A protein and the small-molecule ligand that binds it are described below.
Small molecule (SMILES): O=C(CCC(F)(F)F)N1CCC(c2nc(-c3nccs3)no2)CC1

Binding-site contacts:
Ligand atom N3 contacts residue MET122 of chain 2.A at 3.4 Å (h-bond).
Ligand atom C10 contacts residue TRP123 of chain 2.A at 3.8 Å (hydrophobic).
Ligand atom O contacts residue PHE130 of chain 2.A at 3.8 Å.
Ligand atom C1 contacts residue ASN196 of chain 2.A at 3.4 Å.
Ligand atom C8 contacts residue ASN196 of chain 2.A at 3.2 Å.
Ligand atom N3 contacts residue GLY126 of chain 2.A at 3.3 Å.
Ligand atom N contacts residue PHE130 of chain 2.A at 3.5 Å.
Ligand atom O1 contacts residue TYR168 of chain 2.A at 3.6 Å.
Ligand atom C12 contacts residue MET122 of chain 2.A at 3.1 Å (hydrophobic).
Ligand atom N1 contacts residue TYR168 of chain 2.A at 3.2 Å.
Ligand atom O1 contacts residue THR169 of chain 2.A at 3.3 Å (h-bond).
Ligand atom C7 contacts residue THR169 of chain 2.A at 3.6 Å.
Ligand atom F1 contacts residue GLU200 of chain 2.A at 3.2 Å.
Ligand atom C9 contacts residue THR169 of chain 2.A at 3.8 Å.
Ligand atom F2 contacts residue PHE130 of chain 2.A at 3.5 Å.
Ligand atom C5 contacts residue ILE127 of chain 2.A at 3.8 Å (hydrophobic).
Ligand atom F contacts residue TRP165 of chain 2.A at 3.2 Å.
Ligand atom S contacts residue TYR168 of chain 2.A at 3.7 Å.
Ligand atom C4 contacts residue ASN199 of chain 2.A at 3.8 Å.
Ligand atom N1 contacts residue TRP123 of chain 2.A at 3.8 Å.
Ligand atom O contacts residue ASN199 of chain 2.A at 2.8 Å (h-bond).
Ligand atom C4 contacts residue ILE127 of chain 2.A at 3.8 Å (hydrophobic).
Ligand atom F contacts residue PHE130 of chain 2.A at 3.5 Å.
Ligand atom C3 contacts residue ASN199 of chain 2.A at 3.8 Å.
Ligand atom N1 contacts residue VAL172 of chain 2.A at 3.8 Å.
Ligand atom N contacts residue ASN196 of chain 2.A at 3.3 Å (h-bond).
Ligand atom C6 contacts residue THR169 of chain 2.A at 3.4 Å.
Ligand atom C7 contacts residue PHE130 of chain 2.A at 3.8 Å (hydrophobic).
Ligand atom O1 contacts residue TRP123 of chain 2.A at 3.8 Å.
Ligand atom C8 contacts residue TRP165 of chain 2.A at 3.8 Å (hydrophobic).
Ligand atom C3 contacts residue ASN196 of chain 2.A at 3.2 Å.
Ligand atom C2 contacts residue ASN196 of chain 2.A at 3.1 Å.
Ligand atom F2 contacts residue LEU203 of chain 2.A at 3.6 Å.
Ligand atom C3 contacts residue PHE130 of chain 2.A at 3.5 Å (hydrophobic).
Ligand atom C13 contacts residue MET122 of chain 2.A at 3.4 Å (hydrophobic).
Ligand atom C4 contacts residue TRP227 of chain 2.A at 3.6 Å (hydrophobic).
Ligand atom C5 contacts residue GLY126 of chain 2.A at 3.7 Å.
Ligand atom N2 contacts residue LEU107 of chain 2.A at 3.8 Å.
Ligand atom C8 contacts residue PHE130 of chain 2.A at 3.5 Å (hydrophobic).
Ligand atom N2 contacts residue GLY126 of chain 2.A at 3.8 Å.

Sequence of chain 2.A:
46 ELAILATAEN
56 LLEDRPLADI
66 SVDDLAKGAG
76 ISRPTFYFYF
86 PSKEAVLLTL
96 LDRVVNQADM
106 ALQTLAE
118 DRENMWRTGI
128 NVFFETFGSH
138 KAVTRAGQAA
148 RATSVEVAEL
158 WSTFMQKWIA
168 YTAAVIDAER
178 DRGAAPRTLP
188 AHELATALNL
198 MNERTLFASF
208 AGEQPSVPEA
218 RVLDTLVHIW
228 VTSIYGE